Sequence of chain 1.A:
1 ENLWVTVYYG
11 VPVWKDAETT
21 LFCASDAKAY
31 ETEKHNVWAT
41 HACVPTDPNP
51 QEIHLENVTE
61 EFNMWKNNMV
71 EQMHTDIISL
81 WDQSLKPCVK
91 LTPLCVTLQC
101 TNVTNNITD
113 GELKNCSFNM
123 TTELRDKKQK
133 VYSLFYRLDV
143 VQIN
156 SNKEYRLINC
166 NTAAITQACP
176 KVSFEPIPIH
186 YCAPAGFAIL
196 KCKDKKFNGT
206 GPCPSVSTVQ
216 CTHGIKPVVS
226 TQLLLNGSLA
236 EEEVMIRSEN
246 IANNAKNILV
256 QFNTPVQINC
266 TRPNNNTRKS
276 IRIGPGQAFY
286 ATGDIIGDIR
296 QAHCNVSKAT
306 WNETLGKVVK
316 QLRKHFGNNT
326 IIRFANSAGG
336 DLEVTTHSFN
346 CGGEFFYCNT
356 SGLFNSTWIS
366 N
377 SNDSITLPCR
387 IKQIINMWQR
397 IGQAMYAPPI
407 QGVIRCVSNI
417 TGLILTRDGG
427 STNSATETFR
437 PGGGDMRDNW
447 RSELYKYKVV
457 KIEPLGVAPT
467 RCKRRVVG

This small molecule binds to this protein.
Small molecule (SMILES): CC(=O)N[C@H]1[C@H](O[C@H]2[C@H](O)[C@@H](NC(C)=O)CO[C@@H]2CO)O[C@H](CO)[C@@H](O[C@@H]2O[C@H](CO[C@H]3O[C@H](CO)[C@@H](O)[C@H](O)[C@@H]3O)[C@@H](O)[C@H](O[C@H]3O[C@H](CO)[C@@H](O)[C@H](O)[C@@H]3O[C@H]3O[C@H](CO)[C@@H](O)[C@H](O)[C@@H]3O[C@H]3O[C@H](CO)[C@@H](O)[C@H](O)[C@@H]3O)[C@@H]2O)[C@@H]1O

Binding-site contacts:
Ligand atom C8 contacts residue ASN203 of chain 1.A at 4.2 Å.
Ligand atom C4 contacts residue ASN203 of chain 1.A at 4.4 Å.
Ligand atom N2 contacts residue ASN203 of chain 1.A at 2.6 Å (h-bond).
Ligand atom C8 contacts residue ARG242 of chain 1.A at 4.2 Å.
Ligand atom C7 contacts residue ASN203 of chain 1.A at 3.7 Å.
Ligand atom C1 contacts residue ASN203 of chain 1.A at 1.8 Å.
Ligand atom C2 contacts residue ASN203 of chain 1.A at 2.9 Å.
Ligand atom C5 contacts residue THR205 of chain 1.A at 4.1 Å.
Ligand atom C6 contacts residue ASN203 of chain 1.A at 4.4 Å.
Ligand atom C8 contacts residue SER243 of chain 1.A at 3.8 Å.
Ligand atom O7 contacts residue ILE246 of chain 1.A at 3.7 Å.
Ligand atom C3 contacts residue ASN203 of chain 1.A at 4.1 Å.
Ligand atom O5 contacts residue THR205 of chain 1.A at 4.2 Å.
Ligand atom C5 contacts residue ASN203 of chain 1.A at 3.6 Å.
Ligand atom C1 contacts residue THR205 of chain 1.A at 3.7 Å.
Ligand atom C7 contacts residue ILE246 of chain 1.A at 4.0 Å (hydrophobic).
Ligand atom O5 contacts residue ASN203 of chain 1.A at 2.2 Å (h-bond).
Ligand atom C8 contacts residue ILE246 of chain 1.A at 3.5 Å (hydrophobic).